This small molecule binds to this protein.
Small molecule (SMILES): C[C@H](c1ccccc1)[C@H](C[C@H](O)CN1CCN(Cc2ccc3c(c2)OCO3)C[C@H]1C(=O)NC(C)(C)C)C(=O)N[C@H]1c2ccccc2C[C@H]1O

Binding-site contacts:
Ligand atom O3 contacts residue GLY49 of chain 1.B at 3.5 Å.
Ligand atom O6 contacts residue GLY48 of chain 1.A at 3.3 Å.
Ligand atom C27 contacts residue VAL32 of chain 1.B at 3.3 Å (hydrophobic).
Ligand atom C17 contacts residue ARG8 of chain 1.A at 3.5 Å.
Ligand atom C31 contacts residue PRO81 of chain 1.B at 3.7 Å (hydrophobic).
Ligand atom C29 contacts residue ALA28 of chain 1.B at 3.5 Å (hydrophobic).
Ligand atom C16 contacts residue GLY27 of chain 1.B at 3.5 Å.
Ligand atom O4 contacts residue GLY27 of chain 1.B at 3.4 Å (h-bond).
Ligand atom O1 contacts residue GLY49 of chain 1.A at 3.6 Å.
Ligand atom C36 contacts residue GLY48 of chain 1.A at 3.3 Å.
Ligand atom C6 contacts residue ILE50 of chain 1.B at 3.6 Å (hydrophobic).
Ligand atom O2 contacts residue ASP25 of chain 1.A at 2.5 Å (salt-bridge).
Ligand atom C39 contacts residue VAL84 of chain 1.A at 3.5 Å (hydrophobic).
Ligand atom C10 contacts residue ASP25 of chain 1.B at 3.3 Å.
Ligand atom C23 contacts residue GLY48 of chain 1.B at 3.6 Å.
Ligand atom C12 contacts residue ASP25 of chain 1.A at 3.2 Å.
Ligand atom C10 contacts residue ASP25 of chain 1.A at 3.6 Å.
Ligand atom C32 contacts residue PRO81 of chain 1.B at 3.5 Å (hydrophobic).
Ligand atom C11 contacts residue ASP25 of chain 1.B at 3.3 Å.
Ligand atom C11 contacts residue ASP25 of chain 1.A at 3.4 Å.
Ligand atom O2 contacts residue ASP25 of chain 1.B at 2.6 Å (salt-bridge).
Ligand atom C28 contacts residue ALA28 of chain 1.B at 3.6 Å (hydrophobic).
Ligand atom C8 contacts residue ASP25 of chain 1.B at 3.1 Å.
Ligand atom C19 contacts residue PRO81 of chain 1.A at 3.7 Å (hydrophobic).
Ligand atom C7 contacts residue ILE47 of chain 1.A at 3.7 Å (hydrophobic).
Ligand atom O2 contacts residue GLY27 of chain 1.B at 3.6 Å.
Ligand atom C26 contacts residue ASP30 of chain 1.B at 3.6 Å.
Ligand atom O4 contacts residue ASP29 of chain 1.B at 3.0 Å (salt-bridge).
Ligand atom C36 contacts residue PRO81 of chain 1.B at 3.5 Å (hydrophobic).
Ligand atom C27 contacts residue ASP30 of chain 1.B at 3.2 Å.
Ligand atom C7 contacts residue GLY48 of chain 1.A at 3.7 Å.
Ligand atom C13 contacts residue GLY27 of chain 1.B at 3.5 Å.
Ligand atom C10 contacts residue GLY27 of chain 1.A at 3.7 Å.
Ligand atom C28 contacts residue ASP30 of chain 1.B at 3.7 Å.
Ligand atom O6 contacts residue PHE53 of chain 1.A at 3.7 Å.
Ligand atom C22 contacts residue GLY48 of chain 1.B at 3.5 Å.
Ligand atom C38 contacts residue PHE53 of chain 1.A at 3.4 Å (hydrophobic).
Ligand atom C24 contacts residue GLY48 of chain 1.B at 3.6 Å.
Ligand atom N4 contacts residue GLY27 of chain 1.B at 3.4 Å (h-bond).
Ligand atom C35 contacts residue GLY48 of chain 1.A at 3.5 Å.

Sequence of chain 1.A:
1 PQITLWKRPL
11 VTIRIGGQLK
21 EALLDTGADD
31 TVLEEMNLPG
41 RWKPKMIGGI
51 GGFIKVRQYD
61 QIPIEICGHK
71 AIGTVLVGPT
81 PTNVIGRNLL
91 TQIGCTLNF

Sequence of chain 1.B:
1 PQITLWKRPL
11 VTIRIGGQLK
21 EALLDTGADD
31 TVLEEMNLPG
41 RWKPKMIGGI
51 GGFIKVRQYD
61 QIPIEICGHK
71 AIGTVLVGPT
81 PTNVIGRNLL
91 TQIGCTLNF